Binding-site contacts:
Ligand atom O3 contacts residue BMA1 of chain 12.V at 1.1 Å.
Ligand atom O2 contacts residue HIS2 of chain 12.D at 3.4 Å (h-bond).
Ligand atom O2 contacts residue BMA1 of chain 12.V at 3.0 Å (h-bond).
Ligand atom C2 contacts residue HIS2 of chain 12.D at 4.5 Å.
Ligand atom O5 contacts residue NAG1 of chain 12.T at 2.5 Å (h-bond).
Ligand atom O6 contacts residue NAG1 of chain 12.T at 4.5 Å.
Ligand atom C3 contacts residue NAG1 of chain 12.T at 4.1 Å.
Ligand atom C1 contacts residue NAG1 of chain 12.T at 1.7 Å.
Ligand atom C3 contacts residue BMA1 of chain 12.V at 2.5 Å.
Ligand atom C2 contacts residue BMA1 of chain 12.V at 3.2 Å.
Ligand atom C4 contacts residue BMA1 of chain 12.V at 3.6 Å.
Ligand atom C2 contacts residue NAG1 of chain 12.T at 2.9 Å.
Ligand atom O4 contacts residue BMA1 of chain 12.V at 4.0 Å.
Ligand atom O2 contacts residue NAG1 of chain 12.T at 3.4 Å (h-bond).
Ligand atom C5 contacts residue NAG1 of chain 12.T at 3.8 Å.

Sequence of chain 12.D:
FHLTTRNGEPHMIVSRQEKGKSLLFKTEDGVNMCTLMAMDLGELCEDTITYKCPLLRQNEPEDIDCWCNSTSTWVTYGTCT

The small molecule below binds the protein below.
Small molecule (SMILES): OC[C@H]1O[C@@H](O)[C@@H](O)[C@@H](O)[C@@H]1O